Binding-site contacts:
Ligand atom O3 contacts residue GLY78 of chain 53.A at 3.3 Å.
Ligand atom O6 contacts residue ASN93 of chain 53.A at 3.0 Å (h-bond).
Ligand atom O4 contacts residue GLY78 of chain 53.A at 3.1 Å.
Ligand atom C3 contacts residue HIS298 of chain 53.A at 3.6 Å.
Ligand atom O1A contacts residue ARG77 of chain 53.A at 3.2 Å (salt-bridge).
Ligand atom O8 contacts residue ARG77 of chain 53.A at 3.2 Å (salt-bridge).
Ligand atom O4 contacts residue THR291 of chain 53.A at 3.5 Å.
Ligand atom O8 contacts residue TYR72 of chain 53.A at 4.3 Å.
Ligand atom O1A contacts residue LYS186 of chain 53.A at 2.8 Å (salt-bridge).
Ligand atom C6 contacts residue ASN93 of chain 53.A at 3.0 Å.
Ligand atom C1 contacts residue SER89 of chain 53.A at 3.5 Å.
Ligand atom O1A contacts residue GLY78 of chain 53.A at 3.2 Å (h-bond).
Ligand atom C3 contacts residue VAL296 of chain 53.A at 3.7 Å (hydrophobic).
Ligand atom C6 contacts residue TYR72 of chain 53.A at 4.0 Å (hydrophobic).
Ligand atom O4 contacts residue ASN80 of chain 53.A at 4.3 Å.
Ligand atom C1 contacts residue ARG77 of chain 53.A at 3.6 Å.
Ligand atom C3 contacts residue GLY78 of chain 53.A at 3.6 Å.
Ligand atom O4 contacts residue HIS298 of chain 53.A at 2.7 Å (h-bond).
Ligand atom O4 contacts residue ILE79 of chain 53.A at 4.0 Å.
Ligand atom C3 contacts residue GLY78 of chain 53.A at 4.0 Å.
Ligand atom C11 contacts residue ASP85 of chain 53.B at 4.0 Å.
Ligand atom C5 contacts residue ASN93 of chain 53.A at 3.6 Å.
Ligand atom O1A contacts residue SER89 of chain 53.A at 3.1 Å (h-bond).
Ligand atom C4 contacts residue TYR72 of chain 53.A at 3.8 Å (hydrophobic).
Ligand atom O1A contacts residue HIS298 of chain 53.A at 3.9 Å.
Ligand atom C1 contacts residue TYR72 of chain 53.A at 4.1 Å (hydrophobic).
Ligand atom O1B contacts residue SER89 of chain 53.A at 3.1 Å (h-bond).
Ligand atom O4 contacts residue VAL296 of chain 53.A at 3.9 Å.
Ligand atom O1B contacts residue ARG77 of chain 53.A at 2.9 Å (salt-bridge).
Ligand atom O1A contacts residue TYR72 of chain 53.A at 3.5 Å.
Ligand atom O1B contacts residue TYR72 of chain 53.A at 4.1 Å.
Ligand atom C4 contacts residue ASN93 of chain 53.A at 4.2 Å.
Ligand atom C1 contacts residue GLY78 of chain 53.A at 3.7 Å.
Ligand atom C5 contacts residue TYR72 of chain 53.A at 3.9 Å (hydrophobic).
Ligand atom N5 contacts residue TYR72 of chain 53.A at 3.4 Å (h-bond).
Ligand atom C1 contacts residue LYS186 of chain 53.A at 3.9 Å.
Ligand atom C4 contacts residue HIS298 of chain 53.A at 3.2 Å.
Ligand atom C2 contacts residue GLY78 of chain 53.A at 3.9 Å.
Ligand atom O10 contacts residue THR291 of chain 53.A at 4.3 Å.
Ligand atom C4 contacts residue GLY78 of chain 53.A at 3.4 Å.

Sequence of chain 53.B:
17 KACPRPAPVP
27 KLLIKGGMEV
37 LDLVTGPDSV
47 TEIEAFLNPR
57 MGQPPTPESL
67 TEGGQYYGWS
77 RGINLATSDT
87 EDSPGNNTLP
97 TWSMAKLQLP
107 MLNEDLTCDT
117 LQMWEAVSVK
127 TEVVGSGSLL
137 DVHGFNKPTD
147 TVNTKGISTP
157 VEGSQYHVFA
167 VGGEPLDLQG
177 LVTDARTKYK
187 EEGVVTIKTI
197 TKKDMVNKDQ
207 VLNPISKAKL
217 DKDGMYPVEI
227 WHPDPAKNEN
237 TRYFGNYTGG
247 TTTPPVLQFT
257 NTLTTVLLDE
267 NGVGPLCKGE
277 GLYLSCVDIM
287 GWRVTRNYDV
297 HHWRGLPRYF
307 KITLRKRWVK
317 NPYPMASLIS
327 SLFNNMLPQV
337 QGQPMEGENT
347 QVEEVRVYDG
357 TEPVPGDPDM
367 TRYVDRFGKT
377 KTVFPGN

Sequence of chain 53.A:
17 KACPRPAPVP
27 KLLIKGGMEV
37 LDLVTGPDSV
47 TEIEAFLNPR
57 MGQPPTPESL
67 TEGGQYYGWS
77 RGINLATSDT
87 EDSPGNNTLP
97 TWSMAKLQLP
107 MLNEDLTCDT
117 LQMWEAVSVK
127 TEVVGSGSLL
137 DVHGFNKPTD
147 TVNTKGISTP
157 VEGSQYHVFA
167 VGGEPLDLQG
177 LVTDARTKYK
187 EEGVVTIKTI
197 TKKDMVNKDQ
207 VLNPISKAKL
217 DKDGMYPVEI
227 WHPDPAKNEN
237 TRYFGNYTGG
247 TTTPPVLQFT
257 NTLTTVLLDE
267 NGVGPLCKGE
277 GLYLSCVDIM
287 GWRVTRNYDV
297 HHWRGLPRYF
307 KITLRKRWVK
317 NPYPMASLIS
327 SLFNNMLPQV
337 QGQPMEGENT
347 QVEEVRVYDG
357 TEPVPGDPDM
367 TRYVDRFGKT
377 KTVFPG

This small molecule binds to this protein.
Small molecule (SMILES): CC(=O)N[C@@H]1[C@@H](O[C@@H]2O[C@H](CO)[C@H](O)[C@H](O[C@]3(C(=O)O)C[C@H](O)[C@@H](NC(C)=O)[C@H]([C@H](O)[C@H](O)CO)O3)[C@H]2O)[C@H](O)[C@@H](CO[C@]2(C(=O)O)C[C@H](O)[C@@H](NC(C)=O)[C@H]([C@H](O)[C@H](O)CO)O2)O[C@H]1O